The small molecule below binds the protein below.
Small molecule (SMILES): C[C@@H]1C[C@H]2C(=O)OC[C@H](NC(=O)[C@H](Cc3ccccc3)NC(=O)Nc3ccccc3)C(=O)N3CCC[C@H]3C(=O)N3CCCC[C@H]3C(=O)N[C@@H](C)C(=O)N2C1

Sequence of chain 1.L:
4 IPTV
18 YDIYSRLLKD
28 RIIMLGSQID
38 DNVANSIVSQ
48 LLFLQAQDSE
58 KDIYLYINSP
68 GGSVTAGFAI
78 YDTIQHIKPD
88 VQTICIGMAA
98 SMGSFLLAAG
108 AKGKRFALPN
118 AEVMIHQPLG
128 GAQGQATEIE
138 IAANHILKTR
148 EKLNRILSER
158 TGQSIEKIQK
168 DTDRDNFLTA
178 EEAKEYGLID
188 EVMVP

Sequence of chain 1.M:
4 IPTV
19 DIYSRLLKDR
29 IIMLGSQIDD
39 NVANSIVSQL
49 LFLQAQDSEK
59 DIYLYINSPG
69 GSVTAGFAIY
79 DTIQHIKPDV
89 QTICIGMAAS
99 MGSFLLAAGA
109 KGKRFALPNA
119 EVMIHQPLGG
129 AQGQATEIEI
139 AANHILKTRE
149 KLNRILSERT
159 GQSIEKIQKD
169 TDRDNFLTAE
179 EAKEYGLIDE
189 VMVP

Binding-site contacts:
Ligand atom CZ contacts residue LEU49 of chain 1.M at 3.9 Å (hydrophobic).
Ligand atom CE contacts residue ASP27 of chain 1.L at 3.3 Å.
Ligand atom C4 contacts residue ALA53 of chain 1.M at 3.6 Å (hydrophobic).
Ligand atom N contacts residue TYR63 of chain 1.L at 3.1 Å (h-bond).
Ligand atom O contacts residue TYR61 of chain 1.L at 3.7 Å.
Ligand atom CA contacts residue GLN89 of chain 1.L at 3.7 Å.
Ligand atom CB contacts residue GLN89 of chain 1.L at 3.1 Å.
Ligand atom C1 contacts residue ILE29 of chain 1.L at 3.9 Å (hydrophobic).
Ligand atom O contacts residue TYR63 of chain 1.L at 2.5 Å (h-bond).
Ligand atom CB contacts residue MET190 of chain 1.L at 3.6 Å (hydrophobic).
Ligand atom CE contacts residue ILE29 of chain 1.L at 3.6 Å (hydrophobic).
Ligand atom CZ contacts residue THR80 of chain 1.M at 3.7 Å.
Ligand atom CE2 contacts residue THR80 of chain 1.M at 3.6 Å.
Ligand atom CB contacts residue ILE91 of chain 1.L at 3.6 Å (hydrophobic).
Ligand atom C contacts residue TYR61 of chain 1.L at 3.6 Å (hydrophobic).
Ligand atom O contacts residue MET190 of chain 1.L at 3.8 Å.
Ligand atom O contacts residue LEU49 of chain 1.M at 3.8 Å.
Ligand atom CE2 contacts residue LEU115 of chain 1.L at 3.9 Å (hydrophobic).
Ligand atom C contacts residue TYR63 of chain 1.L at 3.4 Å (hydrophobic).
Ligand atom CB contacts residue TYR61 of chain 1.L at 3.8 Å (hydrophobic).
Ligand atom C2 contacts residue LEU49 of chain 1.M at 3.7 Å (hydrophobic).
Ligand atom C5 contacts residue ALA53 of chain 1.M at 3.8 Å (hydrophobic).
Ligand atom C2 contacts residue ILE29 of chain 1.L at 3.5 Å (hydrophobic).
Ligand atom CZ contacts residue ILE93 of chain 1.L at 3.8 Å (hydrophobic).
Ligand atom CE1 contacts residue LEU49 of chain 1.M at 3.7 Å (hydrophobic).
Ligand atom O contacts residue GLN89 of chain 1.L at 3.5 Å (h-bond).
Ligand atom CA contacts residue TYR61 of chain 1.L at 3.5 Å (hydrophobic).
Ligand atom C3 contacts residue ASP27 of chain 1.L at 3.8 Å.
Ligand atom CD1 contacts residue TYR63 of chain 1.L at 3.7 Å (hydrophobic).
Ligand atom N contacts residue TYR63 of chain 1.L at 2.9 Å (h-bond).
Ligand atom O contacts residue TYR61 of chain 1.L at 3.8 Å.
Ligand atom CD contacts residue PHE113 of chain 1.L at 3.6 Å (hydrophobic).
Ligand atom CE1 contacts residue ILE93 of chain 1.L at 3.7 Å (hydrophobic).
Ligand atom CD contacts residue TYR63 of chain 1.L at 3.5 Å (hydrophobic).
Ligand atom N contacts residue TYR61 of chain 1.L at 3.8 Å.
Ligand atom C contacts residue LEU49 of chain 1.M at 3.8 Å (hydrophobic).
Ligand atom C4 contacts residue ASP27 of chain 1.L at 3.5 Å.
Ligand atom C contacts residue TYR63 of chain 1.L at 3.6 Å (hydrophobic).
Ligand atom CE1 contacts residue TYR63 of chain 1.L at 3.9 Å (hydrophobic).
Ligand atom CB contacts residue TYR61 of chain 1.L at 3.6 Å (hydrophobic).